Sequence of chain 1.B:
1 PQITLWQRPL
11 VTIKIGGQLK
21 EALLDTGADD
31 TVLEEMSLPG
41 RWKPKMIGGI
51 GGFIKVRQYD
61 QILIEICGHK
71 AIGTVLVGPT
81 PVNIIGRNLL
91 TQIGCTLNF

Binding-site contacts:
Ligand atom O2 contacts residue ASP25 of chain 1.A at 2.7 Å (salt-bridge).
Ligand atom N5 contacts residue ARG8 of chain 1.B at 3.6 Å.
Ligand atom O2 contacts residue ASP25 of chain 1.B at 2.8 Å (salt-bridge).
Ligand atom O4 contacts residue GLY27 of chain 1.B at 3.2 Å (h-bond).
Ligand atom C5 contacts residue ASP30 of chain 1.A at 3.7 Å.
Ligand atom C22 contacts residue GLY48 of chain 1.B at 3.8 Å.
Ligand atom C31 contacts residue PRO81 of chain 1.B at 3.4 Å (hydrophobic).
Ligand atom C24 contacts residue GLY48 of chain 1.B at 3.6 Å.
Ligand atom C33 contacts residue PRO81 of chain 1.B at 3.7 Å (hydrophobic).
Ligand atom C11 contacts residue ASP25 of chain 1.A at 3.5 Å.
Ligand atom C32 contacts residue PRO81 of chain 1.B at 3.2 Å (hydrophobic).
Ligand atom C36 contacts residue PRO81 of chain 1.B at 3.5 Å (hydrophobic).
Ligand atom C11 contacts residue ASP25 of chain 1.B at 3.2 Å.
Ligand atom C27 contacts residue VAL32 of chain 1.B at 3.3 Å (hydrophobic).
Ligand atom O4 contacts residue ASP29 of chain 1.B at 2.9 Å (salt-bridge).
Ligand atom C16 contacts residue GLY27 of chain 1.B at 3.4 Å.
Ligand atom C9 contacts residue ILE84 of chain 1.B at 3.5 Å (hydrophobic).
Ligand atom C14 contacts residue ILE84 of chain 1.A at 3.3 Å (hydrophobic).
Ligand atom C10 contacts residue ASP25 of chain 1.B at 3.2 Å.
Ligand atom C17 contacts residue ARG8 of chain 1.A at 3.5 Å.
Ligand atom C16 contacts residue LEU23 of chain 1.A at 3.6 Å (hydrophobic).
Ligand atom C7 contacts residue GLY48 of chain 1.A at 3.7 Å.
Ligand atom O3 contacts residue GLY49 of chain 1.B at 3.5 Å.
Ligand atom C27 contacts residue ILE47 of chain 1.B at 3.6 Å (hydrophobic).
Ligand atom C15 contacts residue VAL82 of chain 1.A at 3.8 Å (hydrophobic).
Ligand atom C27 contacts residue ASP30 of chain 1.B at 3.5 Å.
Ligand atom C8 contacts residue ASP25 of chain 1.B at 3.4 Å.
Ligand atom C10 contacts residue GLY27 of chain 1.A at 3.6 Å.
Ligand atom C2 contacts residue GLY27 of chain 1.A at 3.8 Å.
Ligand atom C26 contacts residue ASP30 of chain 1.B at 3.3 Å.
Ligand atom C36 contacts residue GLY48 of chain 1.A at 3.5 Å.
Ligand atom C12 contacts residue ASP25 of chain 1.A at 3.2 Å.
Ligand atom C29 contacts residue ALA28 of chain 1.B at 3.5 Å (hydrophobic).
Ligand atom O4 contacts residue ALA28 of chain 1.B at 3.5 Å.
Ligand atom N4 contacts residue GLY27 of chain 1.B at 3.0 Å (h-bond).
Ligand atom C18 contacts residue ARG8 of chain 1.A at 3.4 Å.
Ligand atom C13 contacts residue ASP25 of chain 1.A at 3.6 Å.
Ligand atom C28 contacts residue VAL32 of chain 1.B at 3.7 Å (hydrophobic).
Ligand atom C13 contacts residue GLY27 of chain 1.B at 3.6 Å.
Ligand atom C28 contacts residue ALA28 of chain 1.B at 3.7 Å (hydrophobic).

Sequence of chain 1.A:
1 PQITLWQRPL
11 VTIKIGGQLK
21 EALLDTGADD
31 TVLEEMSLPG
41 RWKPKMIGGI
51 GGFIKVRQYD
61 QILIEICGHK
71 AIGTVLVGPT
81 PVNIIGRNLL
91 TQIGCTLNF

A small-molecule ligand and the protein it binds are described below.
Small molecule (SMILES): CC(C)(C)NC(=O)[C@@H]1CN(Cc2cccnc2)CCN1C[C@@H](O)C[C@@H](Cc1ccccc1)C(=O)N[C@H]1c2ccccc2C[C@H]1O